Sequence of chain 4.A:
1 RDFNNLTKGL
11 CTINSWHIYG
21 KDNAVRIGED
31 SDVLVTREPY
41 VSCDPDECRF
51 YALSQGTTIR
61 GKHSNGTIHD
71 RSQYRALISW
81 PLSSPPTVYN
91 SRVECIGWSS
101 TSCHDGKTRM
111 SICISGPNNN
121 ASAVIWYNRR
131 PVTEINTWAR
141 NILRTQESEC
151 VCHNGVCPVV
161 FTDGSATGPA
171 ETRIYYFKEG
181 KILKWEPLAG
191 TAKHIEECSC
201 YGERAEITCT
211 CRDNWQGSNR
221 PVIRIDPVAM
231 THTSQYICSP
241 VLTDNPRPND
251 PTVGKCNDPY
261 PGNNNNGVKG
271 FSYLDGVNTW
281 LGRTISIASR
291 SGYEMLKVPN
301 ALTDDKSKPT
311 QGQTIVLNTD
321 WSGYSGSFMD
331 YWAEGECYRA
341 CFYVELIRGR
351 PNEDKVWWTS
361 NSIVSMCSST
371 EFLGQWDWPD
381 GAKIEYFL

Binding-site contacts:
Ligand atom O4 contacts residue TRP357 of chain 4.A at 4.5 Å.
Ligand atom C1 contacts residue ASN65 of chain 4.A at 1.5 Å.
Ligand atom O3 contacts residue TRP357 of chain 4.A at 4.2 Å.
Ligand atom C2 contacts residue ASN65 of chain 4.A at 2.5 Å.
Ligand atom C4 contacts residue ASN65 of chain 4.A at 4.3 Å.
Ligand atom C5 contacts residue ASN65 of chain 4.A at 3.7 Å.
Ligand atom C8 contacts residue TRP357 of chain 4.A at 3.5 Å (hydrophobic).
Ligand atom C1 contacts residue TRP357 of chain 4.A at 3.8 Å (hydrophobic).
Ligand atom C7 contacts residue TRP357 of chain 4.A at 4.0 Å (hydrophobic).
Ligand atom C7 contacts residue ASN65 of chain 4.A at 3.8 Å.
Ligand atom O5 contacts residue ASN65 of chain 4.A at 2.4 Å (h-bond).
Ligand atom O7 contacts residue ASN65 of chain 4.A at 4.2 Å.
Ligand atom C5 contacts residue TRP357 of chain 4.A at 4.5 Å (hydrophobic).
Ligand atom C3 contacts residue TRP357 of chain 4.A at 4.0 Å (hydrophobic).
Ligand atom N2 contacts residue ASN65 of chain 4.A at 3.0 Å (h-bond).
Ligand atom C3 contacts residue ASN65 of chain 4.A at 3.8 Å.
Ligand atom N2 contacts residue TRP357 of chain 4.A at 3.5 Å.
Ligand atom C2 contacts residue TRP357 of chain 4.A at 4.1 Å (hydrophobic).

A protein and the small-molecule ligand that binds it are described below.
Small molecule (SMILES): CC(=O)N[C@@H]1[C@@H](O)[C@H](O)[C@@H](CO)O[C@H]1O